Binding-site contacts:
Ligand atom C1 contacts residue ASN92 of chain 1.C at 1.4 Å.
Ligand atom C7 contacts residue ASN92 of chain 1.C at 3.5 Å.
Ligand atom C2 contacts residue ASN92 of chain 1.C at 2.5 Å.
Ligand atom C8 contacts residue ASN92 of chain 1.C at 4.3 Å.
Ligand atom O7 contacts residue TYR59 of chain 1.C at 3.3 Å.
Ligand atom O6 contacts residue TYR59 of chain 1.C at 4.0 Å.
Ligand atom C4 contacts residue ASN92 of chain 1.C at 4.2 Å.
Ligand atom C1 contacts residue TYR59 of chain 1.C at 3.6 Å (hydrophobic).
Ligand atom C3 contacts residue ASN92 of chain 1.C at 3.8 Å.
Ligand atom O7 contacts residue ASN92 of chain 1.C at 3.3 Å (h-bond).
Ligand atom C7 contacts residue TYR59 of chain 1.C at 4.5 Å (hydrophobic).
Ligand atom C8 contacts residue ASN61 of chain 1.C at 3.8 Å.
Ligand atom C5 contacts residue TYR59 of chain 1.C at 3.6 Å (hydrophobic).
Ligand atom O5 contacts residue TYR59 of chain 1.C at 3.5 Å.
Ligand atom N2 contacts residue ASN92 of chain 1.C at 2.9 Å (h-bond).
Ligand atom C6 contacts residue TYR59 of chain 1.C at 3.4 Å (hydrophobic).
Ligand atom O5 contacts residue ASN92 of chain 1.C at 2.4 Å (h-bond).
Ligand atom C5 contacts residue ASN92 of chain 1.C at 3.7 Å.

A protein and the small-molecule ligand that binds it are described below.
Small molecule (SMILES): CC(=O)N[C@@H]1[C@@H](O)[C@H](O)[C@@H](CO)O[C@H]1O

Sequence of chain 1.C:
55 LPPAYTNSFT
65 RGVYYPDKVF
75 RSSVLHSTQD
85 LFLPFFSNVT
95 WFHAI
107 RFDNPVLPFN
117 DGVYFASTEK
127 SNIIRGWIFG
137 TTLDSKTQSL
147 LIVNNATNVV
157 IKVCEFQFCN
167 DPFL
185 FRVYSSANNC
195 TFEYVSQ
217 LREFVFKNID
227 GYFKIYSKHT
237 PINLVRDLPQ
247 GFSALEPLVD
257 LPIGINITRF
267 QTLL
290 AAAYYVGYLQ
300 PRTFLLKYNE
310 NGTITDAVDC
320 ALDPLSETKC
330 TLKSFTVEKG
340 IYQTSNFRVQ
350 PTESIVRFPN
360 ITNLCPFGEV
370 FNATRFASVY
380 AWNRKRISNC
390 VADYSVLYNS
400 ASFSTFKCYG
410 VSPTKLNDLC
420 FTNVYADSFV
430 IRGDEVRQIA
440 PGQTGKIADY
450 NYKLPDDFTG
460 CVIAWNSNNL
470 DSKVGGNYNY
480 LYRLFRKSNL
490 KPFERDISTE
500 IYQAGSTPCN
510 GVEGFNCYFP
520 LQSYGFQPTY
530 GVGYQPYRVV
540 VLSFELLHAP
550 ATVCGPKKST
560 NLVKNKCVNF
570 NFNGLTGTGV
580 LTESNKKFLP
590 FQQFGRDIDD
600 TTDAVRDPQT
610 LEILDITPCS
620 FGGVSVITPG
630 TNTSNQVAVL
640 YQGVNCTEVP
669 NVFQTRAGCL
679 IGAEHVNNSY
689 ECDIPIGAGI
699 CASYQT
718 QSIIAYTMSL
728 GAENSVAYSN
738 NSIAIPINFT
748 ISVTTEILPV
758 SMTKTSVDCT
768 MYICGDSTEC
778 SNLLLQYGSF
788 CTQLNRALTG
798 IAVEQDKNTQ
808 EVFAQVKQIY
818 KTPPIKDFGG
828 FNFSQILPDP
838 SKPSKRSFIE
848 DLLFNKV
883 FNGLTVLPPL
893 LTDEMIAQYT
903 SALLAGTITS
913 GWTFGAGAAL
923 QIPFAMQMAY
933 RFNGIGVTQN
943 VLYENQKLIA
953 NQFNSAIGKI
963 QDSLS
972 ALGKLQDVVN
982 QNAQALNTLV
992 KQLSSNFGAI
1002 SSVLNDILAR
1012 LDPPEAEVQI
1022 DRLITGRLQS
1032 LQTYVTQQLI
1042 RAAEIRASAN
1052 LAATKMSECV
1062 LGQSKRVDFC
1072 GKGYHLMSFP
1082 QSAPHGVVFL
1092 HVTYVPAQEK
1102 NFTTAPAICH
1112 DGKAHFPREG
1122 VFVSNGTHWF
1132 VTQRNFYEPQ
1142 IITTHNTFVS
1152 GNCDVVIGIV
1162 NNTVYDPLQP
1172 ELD